This protein binds this small molecule.
Small molecule (SMILES): OC[C@H]1OC=C(O)[C@@H](O)[C@@H]1O

Sequence of chain 1.D:
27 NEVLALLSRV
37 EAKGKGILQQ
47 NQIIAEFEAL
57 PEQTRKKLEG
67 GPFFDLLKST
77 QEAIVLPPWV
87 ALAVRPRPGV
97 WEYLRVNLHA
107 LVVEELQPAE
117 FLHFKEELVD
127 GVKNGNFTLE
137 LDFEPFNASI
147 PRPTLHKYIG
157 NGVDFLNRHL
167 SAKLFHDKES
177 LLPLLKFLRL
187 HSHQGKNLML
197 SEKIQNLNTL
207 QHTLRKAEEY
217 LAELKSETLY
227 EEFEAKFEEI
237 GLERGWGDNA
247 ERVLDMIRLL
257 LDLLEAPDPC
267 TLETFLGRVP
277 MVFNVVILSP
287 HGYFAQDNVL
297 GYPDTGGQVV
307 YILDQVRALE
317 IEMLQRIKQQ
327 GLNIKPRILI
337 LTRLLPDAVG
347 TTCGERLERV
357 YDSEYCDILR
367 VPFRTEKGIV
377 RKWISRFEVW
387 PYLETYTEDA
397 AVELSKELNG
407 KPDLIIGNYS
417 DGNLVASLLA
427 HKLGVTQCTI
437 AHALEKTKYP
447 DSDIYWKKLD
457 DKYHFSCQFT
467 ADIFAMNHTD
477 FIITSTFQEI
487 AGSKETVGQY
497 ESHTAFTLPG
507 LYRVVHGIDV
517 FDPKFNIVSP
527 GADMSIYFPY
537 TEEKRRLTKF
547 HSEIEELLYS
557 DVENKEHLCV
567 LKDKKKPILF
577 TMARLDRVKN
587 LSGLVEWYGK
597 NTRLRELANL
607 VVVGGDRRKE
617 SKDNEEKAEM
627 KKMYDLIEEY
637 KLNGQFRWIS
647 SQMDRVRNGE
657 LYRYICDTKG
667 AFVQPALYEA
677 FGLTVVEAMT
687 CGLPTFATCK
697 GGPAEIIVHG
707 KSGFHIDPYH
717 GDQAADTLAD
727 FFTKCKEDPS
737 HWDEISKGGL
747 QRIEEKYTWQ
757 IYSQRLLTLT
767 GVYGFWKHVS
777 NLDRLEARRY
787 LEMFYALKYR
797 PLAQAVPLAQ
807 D

Binding-site contacts:
Ligand atom C3 contacts residue NHF1 of chain 1.LA at 0.8 Å.
Ligand atom C4 contacts residue NHF1 of chain 1.LA at 1.2 Å.
Ligand atom C2 contacts residue HIS438 of chain 1.D at 3.6 Å.
Ligand atom C6 contacts residue UDP1 of chain 1.GA at 3.1 Å.
Ligand atom C3 contacts residue GLU675 of chain 1.D at 3.4 Å.
Ligand atom C5 contacts residue UDP1 of chain 1.GA at 2.9 Å.
Ligand atom O5 contacts residue HIS438 of chain 1.D at 3.6 Å.
Ligand atom O3 contacts residue ALA676 of chain 1.D at 3.2 Å (h-bond).
Ligand atom C4 contacts residue GLU675 of chain 1.D at 3.5 Å.
Ligand atom C4 contacts residue UDP1 of chain 1.GA at 3.6 Å.
Ligand atom C3 contacts residue HIS438 of chain 1.D at 3.8 Å.
Ligand atom O3 contacts residue NHF1 of chain 1.LA at 2.0 Å (h-bond).
Ligand atom C1 contacts residue UDP1 of chain 1.GA at 3.2 Å.
Ligand atom O6 contacts residue NHF1 of chain 1.LA at 0.7 Å.
Ligand atom O5 contacts residue UDP1 of chain 1.GA at 2.7 Å (h-bond).
Ligand atom O2 contacts residue NHF1 of chain 1.LA at 2.2 Å (h-bond).
Ligand atom C2 contacts residue NHF1 of chain 1.LA at 0.9 Å.
Ligand atom C4 contacts residue ALA676 of chain 1.D at 3.7 Å (hydrophobic).
Ligand atom C2 contacts residue UDP1 of chain 1.GA at 3.0 Å.
Ligand atom O2 contacts residue ALA439 of chain 1.D at 3.4 Å.
Ligand atom O4 contacts residue NHF1 of chain 1.LA at 0.4 Å (h-bond).
Ligand atom O5 contacts residue NHF1 of chain 1.LA at 0.6 Å.
Ligand atom C6 contacts residue PHE677 of chain 1.D at 3.8 Å (hydrophobic).
Ligand atom C5 contacts residue HIS438 of chain 1.D at 3.8 Å.
Ligand atom C4 contacts residue PHE677 of chain 1.D at 3.7 Å (hydrophobic).
Ligand atom C6 contacts residue NHF1 of chain 1.LA at 0.5 Å.
Ligand atom O4 contacts residue PHE677 of chain 1.D at 2.7 Å (h-bond).
Ligand atom C1 contacts residue HIS438 of chain 1.D at 3.6 Å.
Ligand atom O2 contacts residue UDP1 of chain 1.GA at 3.7 Å.
Ligand atom C5 contacts residue NHF1 of chain 1.LA at 0.7 Å.
Ligand atom O4 contacts residue ALA676 of chain 1.D at 3.5 Å (h-bond).
Ligand atom O3 contacts residue ALA439 of chain 1.D at 3.8 Å.
Ligand atom C1 contacts residue NHF1 of chain 1.LA at 1.1 Å.
Ligand atom O4 contacts residue GLU675 of chain 1.D at 2.7 Å (salt-bridge).
Ligand atom C4 contacts residue HIS438 of chain 1.D at 3.2 Å.
Ligand atom O3 contacts residue GLU675 of chain 1.D at 3.5 Å (salt-bridge).
Ligand atom C2 contacts residue ALA439 of chain 1.D at 3.7 Å (hydrophobic).
Ligand atom O4 contacts residue GLY678 of chain 1.D at 3.0 Å (h-bond).
Ligand atom O2 contacts residue LYS444 of chain 1.D at 3.2 Å (salt-bridge).
Ligand atom C3 contacts residue UDP1 of chain 1.GA at 2.8 Å.